Sequence of chain 1.A:
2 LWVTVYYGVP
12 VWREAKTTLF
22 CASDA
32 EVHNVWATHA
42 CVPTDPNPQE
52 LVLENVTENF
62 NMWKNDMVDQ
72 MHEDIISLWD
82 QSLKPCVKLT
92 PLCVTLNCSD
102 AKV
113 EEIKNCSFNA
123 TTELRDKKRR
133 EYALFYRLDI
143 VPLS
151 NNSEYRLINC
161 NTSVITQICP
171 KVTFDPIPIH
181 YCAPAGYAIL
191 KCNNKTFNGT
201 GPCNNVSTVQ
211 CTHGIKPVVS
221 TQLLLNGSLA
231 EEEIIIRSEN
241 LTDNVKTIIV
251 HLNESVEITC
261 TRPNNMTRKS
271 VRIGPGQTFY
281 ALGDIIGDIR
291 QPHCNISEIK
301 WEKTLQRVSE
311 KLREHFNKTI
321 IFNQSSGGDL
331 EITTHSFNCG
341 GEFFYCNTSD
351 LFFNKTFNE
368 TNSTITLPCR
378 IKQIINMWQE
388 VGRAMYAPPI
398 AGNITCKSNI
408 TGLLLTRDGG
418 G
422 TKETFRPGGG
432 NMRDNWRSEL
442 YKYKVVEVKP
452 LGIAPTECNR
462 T

Binding-site contacts:
Ligand atom C3 contacts residue ASN98 of chain 1.A at 3.8 Å.
Ligand atom C8 contacts residue GLU154 of chain 1.A at 3.4 Å.
Ligand atom O5 contacts residue ASN98 of chain 1.A at 2.4 Å (h-bond).
Ligand atom C2 contacts residue ASN98 of chain 1.A at 2.5 Å.
Ligand atom C7 contacts residue ASN98 of chain 1.A at 3.6 Å.
Ligand atom C5 contacts residue ASN98 of chain 1.A at 3.6 Å.
Ligand atom O7 contacts residue ASN98 of chain 1.A at 4.0 Å.
Ligand atom N2 contacts residue ASN98 of chain 1.A at 2.9 Å (h-bond).
Ligand atom C1 contacts residue ASN98 of chain 1.A at 1.4 Å.
Ligand atom C4 contacts residue ASN98 of chain 1.A at 4.3 Å.

A protein and the small-molecule ligand that binds it are described below.
Small molecule (SMILES): CC(=O)N[C@H]1[C@H](O[C@H]2[C@H](O)[C@@H](NC(C)=O)CO[C@@H]2CO)O[C@H](CO)[C@@H](O)[C@@H]1O